Sequence of chain 1.A:
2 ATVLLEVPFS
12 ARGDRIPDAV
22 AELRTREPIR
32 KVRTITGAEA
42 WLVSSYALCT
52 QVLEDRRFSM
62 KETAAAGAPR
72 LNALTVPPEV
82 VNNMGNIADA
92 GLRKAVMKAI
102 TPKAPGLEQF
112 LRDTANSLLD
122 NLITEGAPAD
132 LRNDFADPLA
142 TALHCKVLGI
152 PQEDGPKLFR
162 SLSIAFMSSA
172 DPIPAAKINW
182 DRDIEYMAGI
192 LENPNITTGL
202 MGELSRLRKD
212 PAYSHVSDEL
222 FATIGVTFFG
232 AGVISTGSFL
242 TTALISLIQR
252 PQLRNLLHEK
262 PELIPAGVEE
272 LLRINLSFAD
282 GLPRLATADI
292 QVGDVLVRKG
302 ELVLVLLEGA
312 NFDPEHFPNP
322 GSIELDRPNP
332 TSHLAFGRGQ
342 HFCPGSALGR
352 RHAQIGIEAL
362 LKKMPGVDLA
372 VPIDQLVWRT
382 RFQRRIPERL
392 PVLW

The protein below binds the small molecule below.
Small molecule (SMILES): O=C1N[C@@H](Cc2ccc(O)c(O)c2)C(=O)N[C@H]1Cc1ccc(O)cc1

Binding-site contacts:
Ligand atom OHB contacts residue ALA166 of chain 1.A at 3.4 Å.
Ligand atom CB contacts residue ASN84 of chain 1.A at 3.6 Å.
Ligand atom CZB contacts residue VAL77 of chain 1.A at 3.7 Å (hydrophobic).
Ligand atom CD3 contacts residue PHE167 of chain 1.A at 3.8 Å (hydrophobic).
Ligand atom OHA contacts residue PHE167 of chain 1.A at 4.1 Å.
Ligand atom NB contacts residue VAL81 of chain 1.A at 3.8 Å.
Ligand atom NA contacts residue ASN84 of chain 1.A at 3.6 Å.
Ligand atom CBA contacts residue VAL82 of chain 1.A at 4.2 Å (hydrophobic).
Ligand atom CB contacts residue VAL81 of chain 1.A at 4.1 Å (hydrophobic).
Ligand atom OHA contacts residue ARG385 of chain 1.A at 3.5 Å (salt-bridge).
Ligand atom NA contacts residue VAL81 of chain 1.A at 3.7 Å.
Ligand atom CZB contacts residue PHE167 of chain 1.A at 3.5 Å (hydrophobic).
Ligand atom CGB contacts residue PHE167 of chain 1.A at 3.8 Å (hydrophobic).
Ligand atom CAA contacts residue VAL81 of chain 1.A at 3.4 Å (hydrophobic).
Ligand atom OH4 contacts residue PHE167 of chain 1.A at 3.8 Å.
Ligand atom CE4 contacts residue PHE167 of chain 1.A at 3.4 Å (hydrophobic).
Ligand atom OHB contacts residue VAL77 of chain 1.A at 3.9 Å.
Ligand atom CE1 contacts residue HEM1 of chain 1.B at 4.1 Å.
Ligand atom OB contacts residue ASN84 of chain 1.A at 3.0 Å (h-bond).
Ligand atom OA contacts residue VAL77 of chain 1.A at 3.9 Å.
Ligand atom CD3 contacts residue THR228 of chain 1.A at 3.6 Å.
Ligand atom CE4 contacts residue VAL77 of chain 1.A at 3.6 Å (hydrophobic).
Ligand atom CD4 contacts residue PHE167 of chain 1.A at 3.5 Å (hydrophobic).
Ligand atom CAA contacts residue VAL82 of chain 1.A at 3.7 Å (hydrophobic).
Ligand atom CD1 contacts residue HEM1 of chain 1.B at 3.8 Å.
Ligand atom CD2 contacts residue GOL1 of chain 1.H at 3.8 Å.
Ligand atom CE3 contacts residue THR228 of chain 1.A at 4.0 Å.
Ligand atom OA contacts residue GOL1 of chain 1.H at 4.0 Å.
Ligand atom CA contacts residue VAL82 of chain 1.A at 3.9 Å (hydrophobic).
Ligand atom OH4 contacts residue ALA166 of chain 1.A at 3.1 Å (h-bond).
Ligand atom OA contacts residue VAL82 of chain 1.A at 3.5 Å.
Ligand atom OA contacts residue VAL81 of chain 1.A at 3.7 Å.
Ligand atom OH4 contacts residue THR76 of chain 1.A at 3.2 Å (h-bond).
Ligand atom OB contacts residue HEM1 of chain 1.B at 3.5 Å.
Ligand atom OH4 contacts residue VAL77 of chain 1.A at 3.7 Å.
Ligand atom CE3 contacts residue PHE167 of chain 1.A at 3.7 Å (hydrophobic).
Ligand atom CD4 contacts residue VAL77 of chain 1.A at 4.2 Å (hydrophobic).
Ligand atom CA contacts residue VAL81 of chain 1.A at 3.4 Å (hydrophobic).
Ligand atom CBA contacts residue MET61 of chain 1.A at 4.0 Å (hydrophobic).
Ligand atom OHB contacts residue PHE167 of chain 1.A at 3.8 Å.